Sequence of chain 1.D:
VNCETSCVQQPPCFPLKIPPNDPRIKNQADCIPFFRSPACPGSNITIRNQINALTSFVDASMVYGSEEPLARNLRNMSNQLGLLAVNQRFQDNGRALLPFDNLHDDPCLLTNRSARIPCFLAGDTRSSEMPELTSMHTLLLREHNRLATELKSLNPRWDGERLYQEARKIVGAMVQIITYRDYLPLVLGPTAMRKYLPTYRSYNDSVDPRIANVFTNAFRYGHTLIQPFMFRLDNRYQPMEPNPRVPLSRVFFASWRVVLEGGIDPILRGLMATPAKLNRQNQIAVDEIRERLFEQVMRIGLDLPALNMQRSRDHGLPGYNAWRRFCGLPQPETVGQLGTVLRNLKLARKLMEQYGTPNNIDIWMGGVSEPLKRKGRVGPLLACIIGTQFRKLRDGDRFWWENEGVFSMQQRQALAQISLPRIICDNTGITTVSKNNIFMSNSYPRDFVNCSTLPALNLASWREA

Binding-site contacts:
Ligand atom C6 contacts residue ARG392 of chain 1.D at 4.1 Å.
Ligand atom C6 contacts residue SER207 of chain 1.D at 3.9 Å.
Ligand atom C6 contacts residue ASP396 of chain 1.D at 4.2 Å.
Ligand atom O7 contacts residue ASN205 of chain 1.D at 3.2 Å (h-bond).
Ligand atom C8 contacts residue SER207 of chain 1.D at 3.6 Å.
Ligand atom C4 contacts residue ARG392 of chain 1.D at 3.9 Å.
Ligand atom O3 contacts residue ARG392 of chain 1.D at 4.3 Å.
Ligand atom C5 contacts residue VAL208 of chain 1.D at 4.3 Å (hydrophobic).
Ligand atom O5 contacts residue VAL208 of chain 1.D at 3.3 Å.
Ligand atom C3 contacts residue ASN205 of chain 1.D at 3.8 Å.
Ligand atom C4 contacts residue ASN205 of chain 1.D at 4.2 Å.
Ligand atom C5 contacts residue ASN205 of chain 1.D at 3.6 Å.
Ligand atom C1 contacts residue VAL208 of chain 1.D at 4.1 Å (hydrophobic).
Ligand atom N2 contacts residue ASN205 of chain 1.D at 2.8 Å (h-bond).
Ligand atom C7 contacts residue SER207 of chain 1.D at 4.5 Å.
Ligand atom C1 contacts residue SER207 of chain 1.D at 4.1 Å.
Ligand atom C2 contacts residue ASN205 of chain 1.D at 2.5 Å.
Ligand atom C1 contacts residue ASN205 of chain 1.D at 1.4 Å.
Ligand atom C5 contacts residue VAL208 of chain 1.D at 4.0 Å (hydrophobic).
Ligand atom O5 contacts residue SER207 of chain 1.D at 4.2 Å.
Ligand atom O7 contacts residue ARG202 of chain 1.D at 4.3 Å.
Ligand atom C5 contacts residue SER207 of chain 1.D at 4.0 Å.
Ligand atom O4 contacts residue ARG392 of chain 1.D at 3.7 Å.
Ligand atom O5 contacts residue ASN205 of chain 1.D at 2.4 Å (h-bond).
Ligand atom C8 contacts residue ASN205 of chain 1.D at 4.3 Å.
Ligand atom C7 contacts residue ASN205 of chain 1.D at 3.2 Å.
Ligand atom O5 contacts residue VAL208 of chain 1.D at 4.3 Å.
Ligand atom C6 contacts residue VAL208 of chain 1.D at 3.7 Å (hydrophobic).
Ligand atom C6 contacts residue VAL208 of chain 1.D at 4.2 Å (hydrophobic).

This protein binds this small molecule.
Small molecule (SMILES): CC(=O)N[C@H]1[C@H](O[C@H]2[C@H](O)[C@@H](NC(C)=O)CO[C@@H]2CO[C@@H]2O[C@@H](C)[C@@H](O)[C@@H](O)[C@@H]2O)O[C@H](CO)[C@@H](O[C@@H]2O[C@H](CO[C@H]3O[C@H](CO)[C@@H](O)[C@H](O)[C@@H]3O)[C@@H](O)[C@H](O[C@H]3O[C@H](CO)[C@@H](O)[C@H](O)[C@@H]3O)[C@@H]2O)[C@@H]1O